This protein binds this small molecule.
Small molecule (SMILES): COc1cc2c(cc1OC)C(=O)[C@H](CC1(F)CCN(Cc3ccccc3F)CC1)C2

Binding-site contacts:
Ligand atom C17 contacts residue PHE348 of chain 1.A at 3.6 Å (hydrophobic).
Ligand atom C13 contacts residue TYR134 of chain 1.A at 3.7 Å (hydrophobic).
Ligand atom C23 contacts residue TRP96 of chain 1.A at 3.6 Å (hydrophobic).
Ligand atom C14 contacts residue TYR351 of chain 1.A at 3.6 Å (hydrophobic).
Ligand atom C29 contacts residue TYR134 of chain 1.A at 3.0 Å (hydrophobic).
Ligand atom O9 contacts residue TRP296 of chain 1.A at 3.8 Å.
Ligand atom C7 contacts residue TRP296 of chain 1.A at 3.5 Å (hydrophobic).
Ligand atom C6 contacts residue TRP296 of chain 1.A at 3.6 Å (hydrophobic).
Ligand atom C24 contacts residue TRP96 of chain 1.A at 3.7 Å (hydrophobic).
Ligand atom C1 contacts residue TYR82 of chain 1.A at 3.6 Å (hydrophobic).
Ligand atom C20 contacts residue TYR347 of chain 1.A at 3.3 Å (hydrophobic).
Ligand atom C21 contacts residue TRP96 of chain 1.A at 3.9 Å (hydrophobic).
Ligand atom C25 contacts residue TRP96 of chain 1.A at 3.8 Å (hydrophobic).
Ligand atom C28 contacts residue TYR134 of chain 1.A at 4.0 Å (hydrophobic).
Ligand atom C23 contacts residue GLY131 of chain 1.A at 3.9 Å.
Ligand atom C24 contacts residue GLU212 of chain 1.A at 3.8 Å.
Ligand atom C25 contacts residue GLU212 of chain 1.A at 3.5 Å.
Ligand atom C28 contacts residue TYR351 of chain 1.A at 3.9 Å (hydrophobic).
Ligand atom C30 contacts residue TRP296 of chain 1.A at 3.9 Å (hydrophobic).
Ligand atom F27 contacts residue TYR347 of chain 1.A at 3.7 Å.
Ligand atom C15 contacts residue TYR134 of chain 1.A at 4.0 Å (hydrophobic).
Ligand atom C5 contacts residue TRP296 of chain 1.A at 3.3 Å (hydrophobic).
Ligand atom O12 contacts residue PHE305 of chain 1.A at 3.4 Å (h-bond).
Ligand atom F27 contacts residue HIS457 of chain 1.A at 3.1 Å.
Ligand atom F16 contacts residue PHE348 of chain 1.A at 3.4 Å.
Ligand atom C30 contacts residue TYR134 of chain 1.A at 3.4 Å (hydrophobic).
Ligand atom C13 contacts residue TYR351 of chain 1.A at 3.9 Å (hydrophobic).
Ligand atom O2 contacts residue TRP296 of chain 1.A at 3.5 Å.
Ligand atom F16 contacts residue PHE307 of chain 1.A at 3.8 Å.
Ligand atom C30 contacts residue TYR351 of chain 1.A at 3.4 Å (hydrophobic).
Ligand atom C18 contacts residue TYR347 of chain 1.A at 3.4 Å (hydrophobic).
Ligand atom N19 contacts residue TYR347 of chain 1.A at 3.9 Å.
Ligand atom C8 contacts residue TRP296 of chain 1.A at 3.5 Å (hydrophobic).
Ligand atom C3 contacts residue TRP296 of chain 1.A at 3.5 Å (hydrophobic).
Ligand atom C5 contacts residue TYR351 of chain 1.A at 3.5 Å (hydrophobic).
Ligand atom C22 contacts residue TRP96 of chain 1.A at 3.7 Å (hydrophobic).
Ligand atom C10 contacts residue SER303 of chain 1.A at 3.1 Å.
Ligand atom C4 contacts residue TRP296 of chain 1.A at 3.4 Å (hydrophobic).
Ligand atom C1 contacts residue TRP296 of chain 1.A at 3.3 Å (hydrophobic).
Ligand atom C6 contacts residue TYR351 of chain 1.A at 3.9 Å (hydrophobic).

Sequence of chain 1.A:
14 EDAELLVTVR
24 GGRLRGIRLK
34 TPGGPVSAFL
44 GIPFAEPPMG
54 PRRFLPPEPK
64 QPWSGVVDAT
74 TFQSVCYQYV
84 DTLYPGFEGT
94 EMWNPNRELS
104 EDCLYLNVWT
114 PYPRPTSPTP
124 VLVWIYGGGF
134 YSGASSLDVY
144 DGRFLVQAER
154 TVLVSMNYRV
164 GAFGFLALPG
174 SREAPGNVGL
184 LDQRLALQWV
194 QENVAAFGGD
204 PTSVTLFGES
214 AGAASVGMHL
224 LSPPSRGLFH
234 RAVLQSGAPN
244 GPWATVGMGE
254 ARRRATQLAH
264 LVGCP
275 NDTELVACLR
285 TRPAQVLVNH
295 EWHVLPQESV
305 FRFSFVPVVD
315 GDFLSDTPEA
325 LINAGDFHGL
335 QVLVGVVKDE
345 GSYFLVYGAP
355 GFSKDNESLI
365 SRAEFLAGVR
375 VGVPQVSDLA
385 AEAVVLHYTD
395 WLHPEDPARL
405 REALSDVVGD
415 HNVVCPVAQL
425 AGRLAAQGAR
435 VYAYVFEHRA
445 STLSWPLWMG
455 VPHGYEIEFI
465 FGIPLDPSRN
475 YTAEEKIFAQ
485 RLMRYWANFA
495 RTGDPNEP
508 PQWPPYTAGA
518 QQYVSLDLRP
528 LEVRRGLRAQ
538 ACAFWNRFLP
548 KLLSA